The protein below binds the small molecule below.
Small molecule (SMILES): Nc1ccn([C@H]2C[C@H](O)[C@@H](COP(=O)(O)O)O2)c(=O)n1

Sequence of chain 60.A:
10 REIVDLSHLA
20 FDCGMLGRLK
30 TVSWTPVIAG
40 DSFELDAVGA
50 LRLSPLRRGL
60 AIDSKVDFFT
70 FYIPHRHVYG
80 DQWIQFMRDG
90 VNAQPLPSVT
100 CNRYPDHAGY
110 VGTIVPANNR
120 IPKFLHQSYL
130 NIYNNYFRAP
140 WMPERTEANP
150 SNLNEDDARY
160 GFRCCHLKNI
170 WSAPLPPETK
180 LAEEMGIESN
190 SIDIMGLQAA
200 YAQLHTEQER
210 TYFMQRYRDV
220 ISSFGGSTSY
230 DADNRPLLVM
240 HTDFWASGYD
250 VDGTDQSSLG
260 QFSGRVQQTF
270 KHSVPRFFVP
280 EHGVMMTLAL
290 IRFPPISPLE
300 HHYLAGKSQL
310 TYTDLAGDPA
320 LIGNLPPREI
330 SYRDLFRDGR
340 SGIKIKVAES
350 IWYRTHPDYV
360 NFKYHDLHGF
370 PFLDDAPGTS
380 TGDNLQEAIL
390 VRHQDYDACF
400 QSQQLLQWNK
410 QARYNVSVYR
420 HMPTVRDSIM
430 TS

Binding-site contacts:
Ligand atom O5' contacts residue ARG412 of chain 60.A at 3.1 Å (salt-bridge).
Ligand atom OP1 contacts residue ARG18 of chain 59.C at 4.0 Å.
Ligand atom O3' contacts residue VAL47 of chain 60.A at 3.1 Å.
Ligand atom C5' contacts residue ASN414 of chain 60.A at 3.3 Å.
Ligand atom C4' contacts residue VAL47 of chain 60.A at 4.1 Å (hydrophobic).
Ligand atom C1' contacts residue ASN414 of chain 60.A at 4.1 Å.
Ligand atom C3' contacts residue VAL47 of chain 60.A at 4.0 Å (hydrophobic).
Ligand atom OP2 contacts residue ARG412 of chain 60.A at 1.4 Å (salt-bridge).
Ligand atom C5' contacts residue ARG412 of chain 60.A at 3.0 Å.
Ligand atom OP2 contacts residue ARG18 of chain 59.C at 3.7 Å.
Ligand atom O3' contacts residue ARG412 of chain 60.A at 4.3 Å.
Ligand atom P contacts residue ARG412 of chain 60.A at 2.7 Å.
Ligand atom O4' contacts residue ASN414 of chain 60.A at 2.9 Å (h-bond).
Ligand atom C4' contacts residue ASN414 of chain 60.A at 3.0 Å.
Ligand atom OP1 contacts residue LYS21 of chain 59.C at 3.9 Å.
Ligand atom C2' contacts residue VAL47 of chain 60.A at 4.3 Å (hydrophobic).
Ligand atom P contacts residue LYS21 of chain 59.C at 3.4 Å.
Ligand atom C4' contacts residue ARG412 of chain 60.A at 4.4 Å.
Ligand atom OP1 contacts residue ARG412 of chain 60.A at 3.8 Å.
Ligand atom OP2 contacts residue LYS21 of chain 59.C at 2.7 Å (salt-bridge).
Ligand atom C3' contacts residue ASN414 of chain 60.A at 4.5 Å.

Sequence of chain 59.C:
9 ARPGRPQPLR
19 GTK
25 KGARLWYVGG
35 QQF